Binding-site contacts:
Ligand atom O1 contacts residue VAL29 of chain 1.B at 3.5 Å.
Ligand atom C5 contacts residue VAL29 of chain 1.B at 3.6 Å (hydrophobic).
Ligand atom C20 contacts residue ALA115 of chain 1.B at 3.3 Å (hydrophobic).
Ligand atom C16 contacts residue SER223 of chain 1.B at 3.2 Å.
Ligand atom N4 contacts residue GLY33 of chain 1.B at 3.2 Å (h-bond).
Ligand atom C8 contacts residue THR78 of chain 1.B at 3.0 Å.
Ligand atom C1 contacts residue GLY221 of chain 1.B at 3.5 Å.
Ligand atom C17 contacts residue THR11 of chain 1.B at 3.4 Å.
Ligand atom C19 contacts residue TYR13 of chain 1.B at 3.5 Å (hydrophobic).
Ligand atom C19 contacts residue VAL29 of chain 1.B at 3.6 Å (hydrophobic).
Ligand atom C5 contacts residue VAL120 of chain 1.B at 3.5 Å (hydrophobic).
Ligand atom C5 contacts residue ASP31 of chain 1.B at 3.6 Å.
Ligand atom C6 contacts residue VAL120 of chain 1.B at 3.6 Å (hydrophobic).
Ligand atom O1 contacts residue GLN12 of chain 1.B at 3.8 Å.
Ligand atom N4 contacts residue ASP31 of chain 1.B at 2.9 Å (salt-bridge).
Ligand atom C6 contacts residue ASP31 of chain 1.B at 3.5 Å.
Ligand atom C3 contacts residue TYR76 of chain 1.B at 3.6 Å (hydrophobic).
Ligand atom N2 contacts residue TYR76 of chain 1.B at 3.5 Å.
Ligand atom C9 contacts residue THR78 of chain 1.B at 3.7 Å.
Ligand atom N4 contacts residue ASP219 of chain 1.B at 3.1 Å (salt-bridge).
Ligand atom O3 contacts residue PRO111 of chain 1.B at 3.7 Å.
Ligand atom C18 contacts residue GLY221 of chain 1.B at 3.4 Å.
Ligand atom C2 contacts residue ASP219 of chain 1.B at 3.7 Å.
Ligand atom O4 contacts residue THR11 of chain 1.B at 3.6 Å.
Ligand atom N2 contacts residue ASP31 of chain 1.B at 2.3 Å (salt-bridge).
Ligand atom O1 contacts residue TYR13 of chain 1.B at 3.2 Å (h-bond).
Ligand atom C19 contacts residue TYR155 of chain 1.B at 3.4 Å (hydrophobic).
Ligand atom C11 contacts residue GLY221 of chain 1.B at 3.5 Å.
Ligand atom C3 contacts residue ASP31 of chain 1.B at 3.4 Å.
Ligand atom C18 contacts residue THR11 of chain 1.B at 3.6 Å.
Ligand atom N1 contacts residue ASP219 of chain 1.B at 3.7 Å.
Ligand atom N3 contacts residue SER77 of chain 1.B at 3.7 Å.
Ligand atom C7 contacts residue THR78 of chain 1.B at 3.1 Å.
Ligand atom C4 contacts residue GLY221 of chain 1.B at 3.5 Å.
Ligand atom C3 contacts residue GLY221 of chain 1.B at 3.7 Å.
Ligand atom C19 contacts residue THR220 of chain 1.B at 3.1 Å.
Ligand atom C20 contacts residue PHE117 of chain 1.B at 3.7 Å (hydrophobic).
Ligand atom C16 contacts residue THR11 of chain 1.B at 3.5 Å.
Ligand atom C2 contacts residue ASP31 of chain 1.B at 3.1 Å.
Ligand atom O4 contacts residue GLN12 of chain 1.B at 3.0 Å.

The small molecule below binds the protein below.
Small molecule (SMILES): CCc1nc(N)nc(N)c1-c1ccc2c(c1)N(CCCOC)C(=O)C(C)(C)O2

Sequence of chain 1.B:
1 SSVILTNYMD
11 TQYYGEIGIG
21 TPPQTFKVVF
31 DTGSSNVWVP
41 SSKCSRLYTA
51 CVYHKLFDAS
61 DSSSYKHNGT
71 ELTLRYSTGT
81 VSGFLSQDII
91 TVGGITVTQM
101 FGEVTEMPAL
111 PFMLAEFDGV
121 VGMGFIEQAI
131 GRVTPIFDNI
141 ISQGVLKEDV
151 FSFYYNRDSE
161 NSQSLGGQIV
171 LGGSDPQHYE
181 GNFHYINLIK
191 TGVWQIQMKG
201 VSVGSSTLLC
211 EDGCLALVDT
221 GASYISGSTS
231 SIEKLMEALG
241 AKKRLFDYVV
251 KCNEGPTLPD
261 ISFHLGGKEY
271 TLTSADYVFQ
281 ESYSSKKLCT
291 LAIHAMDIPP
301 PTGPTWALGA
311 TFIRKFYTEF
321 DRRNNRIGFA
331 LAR